Sequence of chain 1.C:
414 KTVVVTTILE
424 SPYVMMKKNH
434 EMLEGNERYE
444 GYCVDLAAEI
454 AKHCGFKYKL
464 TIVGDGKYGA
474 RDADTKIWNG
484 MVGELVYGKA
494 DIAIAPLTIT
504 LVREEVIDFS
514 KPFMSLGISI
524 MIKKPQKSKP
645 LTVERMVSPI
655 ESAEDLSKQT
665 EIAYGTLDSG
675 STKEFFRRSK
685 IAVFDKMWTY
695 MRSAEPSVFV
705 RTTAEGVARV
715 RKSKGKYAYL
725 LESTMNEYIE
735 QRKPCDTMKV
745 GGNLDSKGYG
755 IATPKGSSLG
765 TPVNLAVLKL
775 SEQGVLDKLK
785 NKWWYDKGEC

Sequence of chain 1.D:
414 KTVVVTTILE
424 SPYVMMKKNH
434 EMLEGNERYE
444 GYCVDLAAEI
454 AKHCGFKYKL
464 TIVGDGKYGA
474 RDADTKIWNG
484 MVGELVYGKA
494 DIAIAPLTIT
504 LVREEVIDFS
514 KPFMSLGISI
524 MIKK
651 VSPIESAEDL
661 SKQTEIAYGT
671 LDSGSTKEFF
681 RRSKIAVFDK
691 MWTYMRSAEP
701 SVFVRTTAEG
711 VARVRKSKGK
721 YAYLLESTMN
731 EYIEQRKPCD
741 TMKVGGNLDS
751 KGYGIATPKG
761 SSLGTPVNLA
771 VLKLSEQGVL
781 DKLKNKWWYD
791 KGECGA

Binding-site contacts:
Ligand atom N3 contacts residue SER750 of chain 1.C at 3.6 Å (h-bond).
Ligand atom C14 contacts residue SER775 of chain 1.D at 3.9 Å.
Ligand atom C12 contacts residue MET517 of chain 1.D at 4.0 Å (hydrophobic).
Ligand atom C6 contacts residue SER775 of chain 1.D at 3.4 Å.
Ligand atom C8 contacts residue PRO515 of chain 1.D at 3.3 Å (hydrophobic).
Ligand atom N1 contacts residue PRO515 of chain 1.D at 3.0 Å (h-bond).
Ligand atom C12 contacts residue PHE516 of chain 1.D at 3.9 Å (hydrophobic).
Ligand atom C2 contacts residue PRO515 of chain 1.D at 3.9 Å (hydrophobic).
Ligand atom O1 contacts residue LYS751 of chain 1.C at 3.6 Å (salt-bridge).
Ligand atom O3 contacts residue MET517 of chain 1.D at 3.8 Å.
Ligand atom C7 contacts residue LEU772 of chain 1.D at 3.8 Å (hydrophobic).
Ligand atom C4 contacts residue ILE502 of chain 1.C at 3.7 Å (hydrophobic).
Ligand atom O3 contacts residue SER518 of chain 1.D at 3.1 Å (h-bond).
Ligand atom O2 contacts residue SER518 of chain 1.D at 2.2 Å (h-bond).
Ligand atom O2 contacts residue PRO515 of chain 1.D at 3.6 Å.
Ligand atom O4 contacts residue LYS784 of chain 1.D at 3.1 Å.
Ligand atom C1 contacts residue PRO515 of chain 1.D at 3.2 Å (hydrophobic).
Ligand atom C11 contacts residue SER750 of chain 1.C at 3.9 Å.
Ligand atom C3 contacts residue GLY752 of chain 1.C at 3.6 Å.
Ligand atom S1 contacts residue SER518 of chain 1.D at 3.1 Å (h-bond).
Ligand atom C5 contacts residue ILE502 of chain 1.C at 3.9 Å (hydrophobic).
Ligand atom C7 contacts residue ILE502 of chain 1.C at 3.9 Å (hydrophobic).
Ligand atom C13 contacts residue PHE516 of chain 1.D at 3.6 Å (hydrophobic).
Ligand atom C3 contacts residue LYS751 of chain 1.C at 3.9 Å.
Ligand atom N2 contacts residue PRO515 of chain 1.D at 3.3 Å (h-bond).
Ligand atom O1 contacts residue SER518 of chain 1.D at 2.9 Å (h-bond).
Ligand atom C4 contacts residue GLY752 of chain 1.C at 3.7 Å.
Ligand atom N2 contacts residue SER775 of chain 1.D at 3.2 Å (h-bond).
Ligand atom O2 contacts residue MET517 of chain 1.D at 3.4 Å.
Ligand atom C10 contacts residue SER775 of chain 1.D at 4.0 Å.
Ligand atom O4 contacts residue MET517 of chain 1.D at 3.5 Å.
Ligand atom C4 contacts residue LYS751 of chain 1.C at 3.8 Å.
Ligand atom C11 contacts residue MET517 of chain 1.D at 3.7 Å (hydrophobic).
Ligand atom C11 contacts residue SER518 of chain 1.D at 3.4 Å.
Ligand atom C14 contacts residue PHE516 of chain 1.D at 3.8 Å (hydrophobic).
Ligand atom C5 contacts residue LEU772 of chain 1.D at 3.8 Å (hydrophobic).
Ligand atom CL contacts residue LEU780 of chain 1.D at 3.8 Å.
Ligand atom CL contacts residue ASP781 of chain 1.D at 3.7 Å.
Ligand atom C9 contacts residue SER518 of chain 1.D at 4.0 Å.
Ligand atom C7 contacts residue LYS514 of chain 1.D at 3.7 Å.

The protein below binds the small molecule below.
Small molecule (SMILES): NS(=O)(=O)c1cc2c(cc1Cl)N[C@H]([C@H]1C[C@H]3C=C[C@@H]1C3)NS2(=O)=O